Binding-site contacts:
Ligand atom C4 contacts residue GLU107 of chain 1.B at 3.3 Å.
Ligand atom O7 contacts residue TYR38 of chain 1.A at 3.4 Å.
Ligand atom O3 contacts residue PHE50 of chain 1.B at 3.4 Å.
Ligand atom C4 contacts residue SER97 of chain 1.A at 4.3 Å.
Ligand atom O8 contacts residue ARG33 of chain 1.A at 3.8 Å.
Ligand atom C1 contacts residue TYR33 of chain 1.B at 3.6 Å (hydrophobic).
Ligand atom O4 contacts residue SER97 of chain 1.A at 3.9 Å.
Ligand atom O2 contacts residue HIS102 of chain 1.B at 4.2 Å.
Ligand atom O1B contacts residue ARG52 of chain 1.B at 2.6 Å (salt-bridge).
Ligand atom O4 contacts residue GLU107 of chain 1.B at 2.7 Å (salt-bridge).
Ligand atom C5 contacts residue SER97 of chain 1.A at 3.5 Å.
Ligand atom C1 contacts residue PHE50 of chain 1.B at 4.3 Å (hydrophobic).
Ligand atom C11 contacts residue ASN56 of chain 1.B at 4.3 Å.
Ligand atom C9 contacts residue TYR33 of chain 1.B at 3.9 Å (hydrophobic).
Ligand atom O3 contacts residue ARG101 of chain 1.A at 3.3 Å (salt-bridge).
Ligand atom C1 contacts residue ARG52 of chain 1.B at 3.6 Å.
Ligand atom O5 contacts residue SER97 of chain 1.A at 2.7 Å (h-bond).
Ligand atom C10 contacts residue TYR33 of chain 1.B at 3.8 Å (hydrophobic).
Ligand atom C3 contacts residue HIS102 of chain 1.B at 4.0 Å.
Ligand atom C4 contacts residue ARG101 of chain 1.A at 3.8 Å.
Ligand atom O5 contacts residue ARG101 of chain 1.A at 3.5 Å (salt-bridge).
Ligand atom O2 contacts residue TYR33 of chain 1.B at 3.3 Å (h-bond).
Ligand atom C3 contacts residue TYR33 of chain 1.B at 3.8 Å (hydrophobic).
Ligand atom O4 contacts residue ARG101 of chain 1.A at 2.8 Å (salt-bridge).
Ligand atom C5 contacts residue TYR38 of chain 1.A at 4.2 Å (hydrophobic).
Ligand atom O5 contacts residue TYR98 of chain 1.A at 3.8 Å.
Ligand atom O7 contacts residue ASN31 of chain 1.A at 3.4 Å (h-bond).
Ligand atom C4 contacts residue HIS102 of chain 1.B at 3.8 Å.
Ligand atom O7 contacts residue TYR98 of chain 1.A at 4.0 Å.
Ligand atom O4 contacts residue HIS102 of chain 1.B at 3.7 Å.
Ligand atom C10 contacts residue ASN56 of chain 1.B at 4.0 Å.
Ligand atom O1A contacts residue PHE50 of chain 1.B at 4.3 Å.
Ligand atom O3 contacts residue TYR33 of chain 1.B at 3.8 Å.
Ligand atom O1B contacts residue PHE50 of chain 1.B at 4.0 Å.
Ligand atom C3 contacts residue ARG101 of chain 1.A at 3.9 Å.
Ligand atom C7 contacts residue TYR98 of chain 1.A at 3.9 Å (hydrophobic).
Ligand atom C5 contacts residue GLU107 of chain 1.B at 3.5 Å.
Ligand atom C2 contacts residue TYR33 of chain 1.B at 3.8 Å (hydrophobic).
Ligand atom O1B contacts residue TYR33 of chain 1.B at 2.7 Å (h-bond).
Ligand atom O1A contacts residue ARG52 of chain 1.B at 3.3 Å (salt-bridge).

Sequence of chain 1.A:
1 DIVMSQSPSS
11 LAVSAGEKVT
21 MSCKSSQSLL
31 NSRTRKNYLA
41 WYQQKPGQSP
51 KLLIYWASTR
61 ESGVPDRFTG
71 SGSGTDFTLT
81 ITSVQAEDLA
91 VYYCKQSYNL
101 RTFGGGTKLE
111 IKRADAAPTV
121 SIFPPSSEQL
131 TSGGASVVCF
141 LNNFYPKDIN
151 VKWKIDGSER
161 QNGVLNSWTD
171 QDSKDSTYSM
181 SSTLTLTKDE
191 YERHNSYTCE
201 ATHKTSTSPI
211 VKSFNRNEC

Sequence of chain 1.B:
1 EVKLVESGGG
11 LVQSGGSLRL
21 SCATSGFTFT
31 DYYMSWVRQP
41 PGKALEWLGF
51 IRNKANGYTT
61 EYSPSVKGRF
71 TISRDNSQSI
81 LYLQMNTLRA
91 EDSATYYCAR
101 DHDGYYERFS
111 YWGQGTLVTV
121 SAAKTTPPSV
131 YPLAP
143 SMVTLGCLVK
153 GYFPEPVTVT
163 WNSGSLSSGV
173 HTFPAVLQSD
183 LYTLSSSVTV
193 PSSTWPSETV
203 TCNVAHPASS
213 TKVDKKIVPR

The protein below binds the small molecule below.
Small molecule (SMILES): C=CCO[C@@]1(C(=O)O)O[C@H]([C@H](O)CO)[C@H](O)[C@H](O)[C@@H]1O